Sequence of chain 36.C:
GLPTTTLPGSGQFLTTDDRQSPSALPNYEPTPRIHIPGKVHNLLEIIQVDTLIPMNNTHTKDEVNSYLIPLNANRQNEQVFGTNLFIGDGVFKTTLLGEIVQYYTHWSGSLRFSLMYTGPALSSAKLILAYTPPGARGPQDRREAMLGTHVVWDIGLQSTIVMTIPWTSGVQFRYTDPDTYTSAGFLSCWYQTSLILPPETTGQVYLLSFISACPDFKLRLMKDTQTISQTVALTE

Sequence of chain 36.A:
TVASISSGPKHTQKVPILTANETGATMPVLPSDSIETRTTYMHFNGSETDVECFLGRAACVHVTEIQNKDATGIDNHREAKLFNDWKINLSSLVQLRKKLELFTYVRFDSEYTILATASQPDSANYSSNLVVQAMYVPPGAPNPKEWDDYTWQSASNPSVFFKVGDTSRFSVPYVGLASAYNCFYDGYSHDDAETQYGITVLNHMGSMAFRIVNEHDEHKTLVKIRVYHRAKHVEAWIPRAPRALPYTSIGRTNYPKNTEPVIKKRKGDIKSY

This small molecule binds to this protein.
Small molecule (SMILES): Cc1cc(CCCCCOc2ccc(C3=NCCO3)cc2)on1

Binding-site contacts:
Ligand atom C4 contacts residue LEU106 of chain 36.A at 3.9 Å (hydrophobic).
Ligand atom C4B contacts residue PHE186 of chain 36.A at 3.6 Å (hydrophobic).
Ligand atom C5C contacts residue VAL191 of chain 36.A at 3.8 Å (hydrophobic).
Ligand atom C3C contacts residue TYR128 of chain 36.A at 3.4 Å (hydrophobic).
Ligand atom O1 contacts residue MET221 of chain 36.A at 3.9 Å.
Ligand atom C1C contacts residue TYR128 of chain 36.A at 3.7 Å (hydrophobic).
Ligand atom C5B contacts residue MET224 of chain 36.A at 3.8 Å (hydrophobic).
Ligand atom C4 contacts residue TYR197 of chain 36.A at 3.8 Å (hydrophobic).
Ligand atom C2B contacts residue VAL188 of chain 36.A at 3.5 Å (hydrophobic).
Ligand atom C2A contacts residue TYR152 of chain 36.A at 3.6 Å (hydrophobic).
Ligand atom C6B contacts residue TYR128 of chain 36.A at 3.3 Å (hydrophobic).
Ligand atom N3A contacts residue PRO174 of chain 36.A at 3.7 Å.
Ligand atom C1B contacts residue TYR128 of chain 36.A at 3.6 Å (hydrophobic).
Ligand atom C5A contacts residue PHE186 of chain 36.A at 3.5 Å (hydrophobic).
Ligand atom C4A contacts residue PRO174 of chain 36.A at 3.1 Å (hydrophobic).
Ligand atom C5A contacts residue VAL176 of chain 36.A at 3.6 Å (hydrophobic).
Ligand atom C1B contacts residue VAL188 of chain 36.A at 3.8 Å (hydrophobic).
Ligand atom N3A contacts residue TYR152 of chain 36.A at 3.5 Å.
Ligand atom O1B contacts residue ILE104 of chain 36.A at 3.9 Å.
Ligand atom C4C contacts residue VAL191 of chain 36.A at 3.0 Å (hydrophobic).
Ligand atom O1B contacts residue TYR128 of chain 36.A at 3.4 Å (h-bond).
Ligand atom C31 contacts residue ASN219 of chain 36.A at 3.3 Å.
Ligand atom C2A contacts residue PHE186 of chain 36.A at 3.3 Å (hydrophobic).
Ligand atom C5B contacts residue PHE186 of chain 36.A at 3.9 Å (hydrophobic).
Ligand atom N2 contacts residue ASN219 of chain 36.A at 3.8 Å.
Ligand atom N3A contacts residue ALA24 of chain 36.C at 3.8 Å.
Ligand atom C4B contacts residue TYR152 of chain 36.A at 3.8 Å (hydrophobic).
Ligand atom O1 contacts residue LEU106 of chain 36.A at 3.7 Å.
Ligand atom C3B contacts residue VAL188 of chain 36.A at 3.8 Å (hydrophobic).
Ligand atom C5 contacts residue LEU106 of chain 36.A at 3.8 Å (hydrophobic).
Ligand atom O1A contacts residue PHE186 of chain 36.A at 3.0 Å.
Ligand atom N3A contacts residue PHE186 of chain 36.A at 4.0 Å.
Ligand atom C1C contacts residue LEU106 of chain 36.A at 3.8 Å (hydrophobic).
Ligand atom C1B contacts residue ILE104 of chain 36.A at 4.0 Å (hydrophobic).
Ligand atom C6B contacts residue ILE104 of chain 36.A at 3.6 Å (hydrophobic).
Ligand atom C3B contacts residue TYR152 of chain 36.A at 3.7 Å (hydrophobic).
Ligand atom N2 contacts residue LEU106 of chain 36.A at 3.8 Å.
Ligand atom C3 contacts residue ASN219 of chain 36.A at 4.0 Å.
Ligand atom C2C contacts residue TYR197 of chain 36.A at 3.7 Å (hydrophobic).
Ligand atom C4C contacts residue VAL188 of chain 36.A at 3.7 Å (hydrophobic).